Binding-site contacts:
Ligand atom NZ contacts residue LEU298 of chain 1.A at 4.1 Å.
Ligand atom NZ contacts residue PHE260 of chain 1.A at 4.1 Å.
Ligand atom CE contacts residue GLN266 of chain 1.A at 4.1 Å.
Ligand atom OXT contacts residue ARG173 of chain 1.A at 2.4 Å (salt-bridge).
Ligand atom CA contacts residue CYS297 of chain 1.A at 3.6 Å (hydrophobic).
Ligand atom CE contacts residue LEU298 of chain 1.A at 3.7 Å (hydrophobic).
Ligand atom CA contacts residue DAS1 of chain 1.E at 2.6 Å.
Ligand atom N contacts residue LEU298 of chain 1.A at 4.1 Å.
Ligand atom NZ contacts residue GLN266 of chain 1.A at 3.1 Å (h-bond).
Ligand atom C contacts residue DAS1 of chain 1.E at 3.2 Å.
Ligand atom CG contacts residue HIS234 of chain 1.A at 4.0 Å.
Ligand atom N contacts residue CYS297 of chain 1.A at 2.9 Å (h-bond).
Ligand atom CB contacts residue ARG237 of chain 1.A at 3.9 Å.
Ligand atom O contacts residue ARG237 of chain 1.A at 3.4 Å (salt-bridge).
Ligand atom C contacts residue HIS205 of chain 1.A at 3.7 Å.
Ligand atom CB contacts residue HIS234 of chain 1.A at 3.5 Å.
Ligand atom CD contacts residue PHE260 of chain 1.A at 3.5 Å (hydrophobic).
Ligand atom CB contacts residue DAS1 of chain 1.E at 3.2 Å.
Ligand atom OXT contacts residue DAS1 of chain 1.E at 2.8 Å (h-bond).
Ligand atom CG contacts residue ASP293 of chain 1.A at 3.9 Å.
Ligand atom C contacts residue PRO299 of chain 1.A at 3.7 Å (hydrophobic).
Ligand atom CG contacts residue PHE260 of chain 1.A at 3.5 Å (hydrophobic).
Ligand atom CD contacts residue ARG237 of chain 1.A at 3.5 Å.
Ligand atom CE contacts residue PRO299 of chain 1.A at 4.1 Å (hydrophobic).
Ligand atom N contacts residue ZN1 of chain 1.C at 4.0 Å.
Ligand atom N contacts residue ASP293 of chain 1.A at 3.7 Å.
Ligand atom OXT contacts residue TYR140 of chain 1.A at 2.8 Å (h-bond).
Ligand atom OXT contacts residue HIS205 of chain 1.A at 3.4 Å.
Ligand atom CB contacts residue ASP293 of chain 1.A at 3.6 Å.
Ligand atom O contacts residue PRO299 of chain 1.A at 3.8 Å.
Ligand atom C contacts residue ARG237 of chain 1.A at 4.1 Å.
Ligand atom O contacts residue HIS205 of chain 1.A at 4.0 Å.
Ligand atom CA contacts residue PRO299 of chain 1.A at 3.8 Å (hydrophobic).
Ligand atom C contacts residue ARG173 of chain 1.A at 3.2 Å.
Ligand atom N contacts residue DAS1 of chain 1.E at 1.4 Å.
Ligand atom CG contacts residue ARG237 of chain 1.A at 4.0 Å.
Ligand atom C contacts residue TYR140 of chain 1.A at 3.9 Å (hydrophobic).
Ligand atom CB contacts residue ZN1 of chain 1.D at 3.8 Å.
Ligand atom O contacts residue ARG173 of chain 1.A at 3.5 Å (salt-bridge).
Ligand atom CG contacts residue LEU298 of chain 1.A at 3.8 Å (hydrophobic).

This protein binds this small molecule.
Small molecule (SMILES): NCCCC[C@@H](N)C(=O)O

Sequence of chain 1.A:
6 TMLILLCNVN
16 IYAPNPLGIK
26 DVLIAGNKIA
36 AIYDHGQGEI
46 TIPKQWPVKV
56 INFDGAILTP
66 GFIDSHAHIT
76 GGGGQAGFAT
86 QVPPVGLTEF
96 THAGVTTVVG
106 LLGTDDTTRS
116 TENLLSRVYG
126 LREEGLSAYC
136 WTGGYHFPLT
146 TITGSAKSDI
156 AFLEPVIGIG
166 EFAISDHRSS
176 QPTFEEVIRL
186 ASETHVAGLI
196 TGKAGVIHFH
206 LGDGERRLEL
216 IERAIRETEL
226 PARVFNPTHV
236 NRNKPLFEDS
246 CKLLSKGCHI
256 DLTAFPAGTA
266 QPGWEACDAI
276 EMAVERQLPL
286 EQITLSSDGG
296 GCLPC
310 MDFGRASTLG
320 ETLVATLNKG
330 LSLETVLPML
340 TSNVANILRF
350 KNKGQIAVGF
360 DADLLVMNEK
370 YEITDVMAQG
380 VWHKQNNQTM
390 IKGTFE